A small-molecule ligand and the protein it binds are described below.
Small molecule (SMILES): CNC(=O)c1[nH]c(C)c2c1CCCCC2=O

Sequence of chain 1.A:
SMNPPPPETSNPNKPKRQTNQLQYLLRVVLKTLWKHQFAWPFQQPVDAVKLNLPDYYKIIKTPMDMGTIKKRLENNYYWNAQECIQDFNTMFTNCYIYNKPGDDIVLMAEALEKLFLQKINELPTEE

Binding-site contacts:
Ligand atom C12 contacts residue PRO41 of chain 1.A at 3.8 Å (hydrophobic).
Ligand atom C14 contacts residue TRP40 of chain 1.A at 4.1 Å (hydrophobic).
Ligand atom C11 contacts residue ILE105 of chain 1.A at 4.2 Å (hydrophobic).
Ligand atom C2 contacts residue LEU51 of chain 1.A at 4.1 Å (hydrophobic).
Ligand atom C6 contacts residue ILE105 of chain 1.A at 4.1 Å (hydrophobic).
Ligand atom C4 contacts residue ILE105 of chain 1.A at 3.7 Å (hydrophobic).
Ligand atom N3 contacts residue PRO41 of chain 1.A at 2.8 Å (h-bond).
Ligand atom N13 contacts residue GLN44 of chain 1.A at 4.2 Å.
Ligand atom C14 contacts residue PRO41 of chain 1.A at 4.0 Å (hydrophobic).
Ligand atom C14 contacts residue GLN44 of chain 1.A at 3.9 Å.
Ligand atom C5 contacts residue ILE105 of chain 1.A at 3.8 Å (hydrophobic).
Ligand atom O16 contacts residue ILE105 of chain 1.A at 3.9 Å.
Ligand atom N3 contacts residue ILE105 of chain 1.A at 4.0 Å.
Ligand atom C11 contacts residue LEU53 of chain 1.A at 4.2 Å (hydrophobic).
Ligand atom C2 contacts residue ILE105 of chain 1.A at 4.1 Å (hydrophobic).
Ligand atom C6 contacts residue LEU51 of chain 1.A at 4.2 Å (hydrophobic).
Ligand atom C1 contacts residue PRO41 of chain 1.A at 3.8 Å (hydrophobic).
Ligand atom N3 contacts residue VAL46 of chain 1.A at 4.0 Å.
Ligand atom C10 contacts residue TYR98 of chain 1.A at 4.1 Å (hydrophobic).
Ligand atom O16 contacts residue ASN99 of chain 1.A at 3.0 Å (h-bond).
Ligand atom C10 contacts residue ASN99 of chain 1.A at 3.6 Å.
Ligand atom C4 contacts residue PRO41 of chain 1.A at 3.7 Å (hydrophobic).
Ligand atom C7 contacts residue LEU51 of chain 1.A at 4.1 Å (hydrophobic).
Ligand atom O15 contacts residue TRP40 of chain 1.A at 4.0 Å.
Ligand atom C2 contacts residue PRO41 of chain 1.A at 3.8 Å (hydrophobic).
Ligand atom C12 contacts residue VAL46 of chain 1.A at 3.6 Å (hydrophobic).
Ligand atom N13 contacts residue LEU51 of chain 1.A at 3.9 Å.
Ligand atom C4 contacts residue VAL46 of chain 1.A at 3.6 Å (hydrophobic).
Ligand atom O15 contacts residue LEU51 of chain 1.A at 3.8 Å.
Ligand atom C11 contacts residue ASN99 of chain 1.A at 3.3 Å.
Ligand atom O16 contacts residue TYR56 of chain 1.A at 4.1 Å.
Ligand atom C10 contacts residue LEU53 of chain 1.A at 3.7 Å (hydrophobic).
Ligand atom C7 contacts residue LEU53 of chain 1.A at 4.2 Å (hydrophobic).
Ligand atom C9 contacts residue ASN99 of chain 1.A at 3.8 Å.
Ligand atom C1 contacts residue LEU51 of chain 1.A at 3.8 Å (hydrophobic).
Ligand atom C5 contacts residue VAL46 of chain 1.A at 4.2 Å (hydrophobic).
Ligand atom C12 contacts residue ILE105 of chain 1.A at 4.2 Å (hydrophobic).
Ligand atom N13 contacts residue PRO41 of chain 1.A at 3.5 Å (h-bond).
Ligand atom C12 contacts residue PHE42 of chain 1.A at 3.8 Å (hydrophobic).
Ligand atom C9 contacts residue ILE105 of chain 1.A at 3.9 Å (hydrophobic).